Binding-site contacts:
Ligand atom O10 contacts residue ALA55 of chain 1.D at 2.9 Å (h-bond).
Ligand atom C9 contacts residue ARG116 of chain 1.C at 3.7 Å.
Ligand atom C11 contacts residue HIS105 of chain 1.C at 3.8 Å.
Ligand atom N5 contacts residue PRO57 of chain 1.D at 4.2 Å.
Ligand atom C10 contacts residue ASP54 of chain 1.D at 4.3 Å.
Ligand atom C9 contacts residue VAL47 of chain 1.D at 3.1 Å (hydrophobic).
Ligand atom C11 contacts residue THR46 of chain 1.D at 3.5 Å.
Ligand atom C6 contacts residue THR46 of chain 1.D at 3.8 Å.
Ligand atom O4 contacts residue ALA55 of chain 1.D at 2.7 Å (h-bond).
Ligand atom C11 contacts residue ASP54 of chain 1.D at 3.6 Å.
Ligand atom O10 contacts residue PRO56 of chain 1.D at 4.3 Å.
Ligand atom N5 contacts residue ALA55 of chain 1.D at 3.6 Å (h-bond).
Ligand atom O10 contacts residue SER53 of chain 1.D at 4.0 Å.
Ligand atom O8 contacts residue THR46 of chain 1.D at 3.9 Å.
Ligand atom C7 contacts residue VAL47 of chain 1.D at 3.1 Å (hydrophobic).
Ligand atom C10 contacts residue SER48 of chain 1.D at 3.9 Å.
Ligand atom C5 contacts residue ALA55 of chain 1.D at 4.0 Å (hydrophobic).
Ligand atom C8 contacts residue VAL47 of chain 1.D at 3.6 Å (hydrophobic).
Ligand atom C11 contacts residue VAL47 of chain 1.D at 4.3 Å (hydrophobic).
Ligand atom C5 contacts residue THR46 of chain 1.D at 3.8 Å.
Ligand atom O9 contacts residue ARG116 of chain 1.C at 2.9 Å (salt-bridge).
Ligand atom C4 contacts residue THR46 of chain 1.D at 4.1 Å.
Ligand atom C10 contacts residue VAL47 of chain 1.D at 4.3 Å (hydrophobic).
Ligand atom O10 contacts residue ASP54 of chain 1.D at 3.8 Å.
Ligand atom C4 contacts residue PRO57 of chain 1.D at 4.0 Å (hydrophobic).
Ligand atom O10 contacts residue SER48 of chain 1.D at 3.4 Å.
Ligand atom O7 contacts residue SER48 of chain 1.D at 3.7 Å.
Ligand atom O7 contacts residue VAL47 of chain 1.D at 3.3 Å (h-bond).
Ligand atom C10 contacts residue PRO56 of chain 1.D at 4.2 Å (hydrophobic).
Ligand atom C10 contacts residue THR46 of chain 1.D at 4.0 Å.
Ligand atom C7 contacts residue SER48 of chain 1.D at 4.3 Å.
Ligand atom C4 contacts residue ALA55 of chain 1.D at 3.6 Å (hydrophobic).
Ligand atom C10 contacts residue ALA55 of chain 1.D at 3.2 Å (hydrophobic).
Ligand atom O1A contacts residue THR46 of chain 1.D at 3.8 Å.
Ligand atom C11 contacts residue SER48 of chain 1.D at 3.8 Å.
Ligand atom C7 contacts residue THR46 of chain 1.D at 4.2 Å.
Ligand atom C11 contacts residue PRO56 of chain 1.D at 3.8 Å (hydrophobic).
Ligand atom N5 contacts residue THR46 of chain 1.D at 3.1 Å (h-bond).
Ligand atom O4 contacts residue PRO57 of chain 1.D at 4.1 Å.
Ligand atom C11 contacts residue ALA55 of chain 1.D at 3.6 Å (hydrophobic).

Sequence of chain 1.C:
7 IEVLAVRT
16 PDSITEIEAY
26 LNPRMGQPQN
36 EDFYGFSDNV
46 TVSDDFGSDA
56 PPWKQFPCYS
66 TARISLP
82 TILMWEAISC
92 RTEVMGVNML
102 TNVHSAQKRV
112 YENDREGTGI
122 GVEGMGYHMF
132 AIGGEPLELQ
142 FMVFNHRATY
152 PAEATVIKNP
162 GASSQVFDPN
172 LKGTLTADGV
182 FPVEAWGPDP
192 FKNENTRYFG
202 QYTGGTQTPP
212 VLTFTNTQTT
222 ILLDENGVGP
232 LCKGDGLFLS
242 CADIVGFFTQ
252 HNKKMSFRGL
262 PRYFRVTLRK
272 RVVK

Sequence of chain 1.D:
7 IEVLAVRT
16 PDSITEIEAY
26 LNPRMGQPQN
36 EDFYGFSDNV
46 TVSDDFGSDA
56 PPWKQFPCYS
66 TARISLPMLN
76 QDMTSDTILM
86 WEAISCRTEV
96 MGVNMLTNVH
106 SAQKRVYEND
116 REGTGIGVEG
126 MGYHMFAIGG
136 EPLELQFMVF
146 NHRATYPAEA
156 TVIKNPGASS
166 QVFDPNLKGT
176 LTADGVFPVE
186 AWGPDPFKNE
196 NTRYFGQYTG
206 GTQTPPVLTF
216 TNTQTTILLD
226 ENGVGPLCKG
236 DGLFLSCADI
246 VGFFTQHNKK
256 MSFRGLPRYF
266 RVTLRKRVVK

The small molecule below binds the protein below.
Small molecule (SMILES): CC(=O)N[C@H]1[C@H]([C@H](O)[C@H](O)CO)O[C@@](O)(C(=O)O)C[C@@H]1O